This small molecule binds to this protein.
Small molecule (SMILES): CC(=O)N[C@@H]1[C@@H](O)[C@H](O)[C@@H](CO)O[C@H]1O

Binding-site contacts:
Ligand atom N2 contacts residue ASN101 of chain 1.A at 2.9 Å (h-bond).
Ligand atom C2 contacts residue GLN64 of chain 1.A at 4.0 Å.
Ligand atom C2 contacts residue ASN101 of chain 1.A at 2.5 Å.
Ligand atom C7 contacts residue ASN101 of chain 1.A at 3.4 Å.
Ligand atom C6 contacts residue ALA104 of chain 1.A at 4.3 Å (hydrophobic).
Ligand atom O6 contacts residue ILE66 of chain 1.A at 2.9 Å (h-bond).
Ligand atom O5 contacts residue ASN101 of chain 1.A at 2.3 Å (h-bond).
Ligand atom O5 contacts residue ASP65 of chain 1.A at 3.6 Å.
Ligand atom C5 contacts residue ALA104 of chain 1.A at 4.5 Å (hydrophobic).
Ligand atom C4 contacts residue ASP65 of chain 1.A at 4.4 Å.
Ligand atom C6 contacts residue ILE66 of chain 1.A at 3.8 Å (hydrophobic).
Ligand atom O6 contacts residue ASP65 of chain 1.A at 3.2 Å.
Ligand atom C1 contacts residue ASN101 of chain 1.A at 1.4 Å.
Ligand atom C5 contacts residue ASN101 of chain 1.A at 3.6 Å.
Ligand atom O5 contacts residue ILE66 of chain 1.A at 4.4 Å.
Ligand atom O5 contacts residue GLN64 of chain 1.A at 4.0 Å.
Ligand atom C1 contacts residue GLN64 of chain 1.A at 3.8 Å.
Ligand atom C4 contacts residue ASN101 of chain 1.A at 4.2 Å.
Ligand atom O7 contacts residue ASN101 of chain 1.A at 3.8 Å.
Ligand atom C1 contacts residue ALA104 of chain 1.A at 4.4 Å (hydrophobic).
Ligand atom C6 contacts residue ASP65 of chain 1.A at 4.3 Å.
Ligand atom O7 contacts residue GLN64 of chain 1.A at 3.8 Å.
Ligand atom C8 contacts residue ASN101 of chain 1.A at 4.2 Å.
Ligand atom C3 contacts residue ASN101 of chain 1.A at 3.8 Å.
Ligand atom C7 contacts residue GLN64 of chain 1.A at 4.2 Å.
Ligand atom C5 contacts residue ASP65 of chain 1.A at 4.3 Å.
Ligand atom C1 contacts residue ASP65 of chain 1.A at 4.4 Å.
Ligand atom O5 contacts residue ALA104 of chain 1.A at 3.7 Å.

Sequence of chain 1.A:
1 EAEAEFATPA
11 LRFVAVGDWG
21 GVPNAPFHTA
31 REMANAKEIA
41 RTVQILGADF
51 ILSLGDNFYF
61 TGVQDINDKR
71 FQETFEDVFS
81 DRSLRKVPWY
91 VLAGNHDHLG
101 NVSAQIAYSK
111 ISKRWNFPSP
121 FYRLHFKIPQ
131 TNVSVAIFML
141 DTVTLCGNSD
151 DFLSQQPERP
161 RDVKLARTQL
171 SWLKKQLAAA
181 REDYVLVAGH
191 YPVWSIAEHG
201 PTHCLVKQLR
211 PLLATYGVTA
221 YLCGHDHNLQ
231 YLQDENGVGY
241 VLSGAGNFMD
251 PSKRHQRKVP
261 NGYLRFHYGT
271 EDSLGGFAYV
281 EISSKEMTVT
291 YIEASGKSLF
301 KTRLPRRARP